Binding-site contacts:
Ligand atom O1B contacts residue PHE168 of chain 1.B at 3.5 Å.
Ligand atom C9 contacts residue GLU66 of chain 1.B at 3.7 Å.
Ligand atom C10 contacts residue ASP48 of chain 1.B at 3.8 Å.
Ligand atom C1 contacts residue PHE168 of chain 1.B at 3.4 Å (hydrophobic).
Ligand atom O4 contacts residue GLN9 of chain 1.B at 4.0 Å.
Ligand atom C7 contacts residue ASP48 of chain 1.B at 3.6 Å.
Ligand atom O2 contacts residue ARG125 of chain 1.B at 3.0 Å (salt-bridge).
Ligand atom C6 contacts residue GLU66 of chain 1.B at 3.6 Å.
Ligand atom C10 contacts residue GLN9 of chain 1.B at 3.9 Å.
Ligand atom O7 contacts residue GLN9 of chain 1.B at 3.8 Å.
Ligand atom C8 contacts residue GLU66 of chain 1.B at 3.4 Å.
Ligand atom C11 contacts residue GLN212 of chain 1.B at 3.5 Å.
Ligand atom O8 contacts residue ARG125 of chain 1.B at 3.3 Å (salt-bridge).
Ligand atom O8 contacts residue GLU66 of chain 1.B at 2.4 Å (salt-bridge).
Ligand atom C3 contacts residue PHE168 of chain 1.B at 3.6 Å (hydrophobic).
Ligand atom O10 contacts residue ASP48 of chain 1.B at 3.3 Å.
Ligand atom O9 contacts residue GLU66 of chain 1.B at 2.6 Å (salt-bridge).
Ligand atom C5 contacts residue GLN9 of chain 1.B at 3.8 Å.
Ligand atom O1A contacts residue PRO147 of chain 1.B at 3.5 Å.
Ligand atom C2 contacts residue ASN185 of chain 1.B at 3.8 Å.
Ligand atom O1B contacts residue ARG145 of chain 1.B at 2.8 Å (salt-bridge).
Ligand atom O9 contacts residue ASP48 of chain 1.B at 4.0 Å.
Ligand atom C11 contacts residue TYR64 of chain 1.B at 3.5 Å (hydrophobic).
Ligand atom C7 contacts residue GLU66 of chain 1.B at 3.5 Å.
Ligand atom O2 contacts residue ASN185 of chain 1.B at 2.7 Å (h-bond).
Ligand atom O9 contacts residue ARG69 of chain 1.B at 3.6 Å.
Ligand atom O7 contacts residue ASP48 of chain 1.B at 2.8 Å (salt-bridge).
Ligand atom C1 contacts residue ARG145 of chain 1.B at 3.6 Å.
Ligand atom O1B contacts residue ASN185 of chain 1.B at 3.0 Å (h-bond).
Ligand atom C1 contacts residue PRO147 of chain 1.B at 4.0 Å (hydrophobic).
Ligand atom C11 contacts residue ALA65 of chain 1.B at 4.0 Å (hydrophobic).
Ligand atom C9 contacts residue ALA149 of chain 1.B at 3.9 Å (hydrophobic).
Ligand atom O9 contacts residue MET81 of chain 1.B at 3.9 Å.
Ligand atom O1B contacts residue ARG125 of chain 1.B at 3.2 Å (salt-bridge).
Ligand atom O1A contacts residue ARG145 of chain 1.B at 2.8 Å (salt-bridge).
Ligand atom C9 contacts residue ARG69 of chain 1.B at 3.7 Å.
Ligand atom O10 contacts residue GLN9 of chain 1.B at 2.9 Å (h-bond).
Ligand atom O7 contacts residue ARG69 of chain 1.B at 3.6 Å.
Ligand atom C1 contacts residue ARG125 of chain 1.B at 4.0 Å.
Ligand atom O1A contacts residue PHE168 of chain 1.B at 3.4 Å.

Sequence of chain 1.B:
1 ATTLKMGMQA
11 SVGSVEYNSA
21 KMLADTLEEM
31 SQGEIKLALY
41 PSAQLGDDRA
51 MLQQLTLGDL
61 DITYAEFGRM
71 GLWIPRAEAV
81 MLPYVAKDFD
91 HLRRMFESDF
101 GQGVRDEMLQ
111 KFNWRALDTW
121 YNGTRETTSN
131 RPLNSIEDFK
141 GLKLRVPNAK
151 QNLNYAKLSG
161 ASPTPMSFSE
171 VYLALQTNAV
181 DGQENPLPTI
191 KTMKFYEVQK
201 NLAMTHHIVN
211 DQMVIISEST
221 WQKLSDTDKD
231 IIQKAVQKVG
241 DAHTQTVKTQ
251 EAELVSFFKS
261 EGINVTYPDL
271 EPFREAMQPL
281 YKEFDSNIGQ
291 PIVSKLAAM

This small molecule binds to this protein.
Small molecule (SMILES): CC(=O)N[C@H]1[C@H]([C@H](O)[C@H](O)CO)O[C@](O)(C(=O)O)C[C@@H]1O